A protein and the small-molecule ligand that binds it are described below.
Small molecule (SMILES): CC(=O)N[C@@H]1[C@@H](O)[C@H](O)[C@@H](CO)O[C@H]1O

Sequence of chain 1.A:
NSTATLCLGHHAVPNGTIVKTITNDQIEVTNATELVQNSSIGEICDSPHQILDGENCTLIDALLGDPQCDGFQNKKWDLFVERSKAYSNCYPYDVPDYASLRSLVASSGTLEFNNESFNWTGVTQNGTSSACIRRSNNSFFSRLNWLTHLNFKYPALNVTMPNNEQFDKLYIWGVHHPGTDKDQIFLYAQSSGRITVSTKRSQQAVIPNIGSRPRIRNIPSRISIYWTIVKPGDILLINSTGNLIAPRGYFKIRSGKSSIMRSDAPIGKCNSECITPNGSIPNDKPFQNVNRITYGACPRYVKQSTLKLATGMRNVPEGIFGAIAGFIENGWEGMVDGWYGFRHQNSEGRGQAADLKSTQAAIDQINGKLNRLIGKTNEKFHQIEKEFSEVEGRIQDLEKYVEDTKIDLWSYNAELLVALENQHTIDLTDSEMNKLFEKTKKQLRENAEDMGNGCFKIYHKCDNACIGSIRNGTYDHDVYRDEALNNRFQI

Binding-site contacts:
Ligand atom C2 contacts residue ASN138 of chain 1.A at 2.5 Å.
Ligand atom C3 contacts residue ASN138 of chain 1.A at 3.8 Å.
Ligand atom O7 contacts residue ASN138 of chain 1.A at 3.3 Å (h-bond).
Ligand atom C7 contacts residue ASN138 of chain 1.A at 3.2 Å.
Ligand atom C7 contacts residue GLN137 of chain 1.A at 4.3 Å.
Ligand atom C1 contacts residue ASN138 of chain 1.A at 1.4 Å.
Ligand atom N2 contacts residue ASN138 of chain 1.A at 2.8 Å (h-bond).
Ligand atom C8 contacts residue GLN137 of chain 1.A at 3.7 Å.
Ligand atom C4 contacts residue ASN138 of chain 1.A at 4.3 Å.
Ligand atom C5 contacts residue ASN138 of chain 1.A at 3.7 Å.
Ligand atom C8 contacts residue ASN138 of chain 1.A at 4.3 Å.
Ligand atom O5 contacts residue ASN138 of chain 1.A at 2.4 Å (h-bond).
Ligand atom N2 contacts residue GLN137 of chain 1.A at 3.9 Å.